The small molecule below binds the protein below.
Small molecule (SMILES): Nc1ccn([C@@H]2CO[C@H](CO)O2)c(=O)n1

Binding-site contacts:
Ligand atom C1 contacts residue GLN117 of chain 2.A at 3.9 Å.
Ligand atom C5 contacts residue PHE157 of chain 2.A at 3.8 Å (hydrophobic).
Ligand atom N3 contacts residue GLN117 of chain 2.A at 2.9 Å (h-bond).
Ligand atom C5 contacts residue ARG124 of chain 2.A at 3.7 Å.
Ligand atom O3 contacts residue ILE50 of chain 2.A at 3.6 Å.
Ligand atom C6 contacts residue LEU102 of chain 2.A at 3.6 Å (hydrophobic).
Ligand atom C4 contacts residue PHE157 of chain 2.A at 3.7 Å (hydrophobic).
Ligand atom C7 contacts residue ARG148 of chain 2.A at 3.6 Å.
Ligand atom C3 contacts residue PHE157 of chain 2.A at 3.5 Å (hydrophobic).
Ligand atom N2 contacts residue PHE116 of chain 2.A at 3.4 Å.
Ligand atom O3 contacts residue ARG148 of chain 2.A at 3.7 Å.
Ligand atom N3 contacts residue PHE157 of chain 2.A at 3.7 Å.
Ligand atom C5 contacts residue ASP153 of chain 2.A at 3.8 Å.
Ligand atom C6 contacts residue TYR106 of chain 2.A at 3.3 Å (hydrophobic).
Ligand atom O1 contacts residue GLN117 of chain 2.A at 3.8 Å.
Ligand atom O2 contacts residue LEU102 of chain 2.A at 3.5 Å.
Ligand atom C8 contacts residue GLU73 of chain 2.A at 3.2 Å.
Ligand atom O1 contacts residue PHE157 of chain 2.A at 3.5 Å.
Ligand atom C1 contacts residue PHE157 of chain 2.A at 3.3 Å (hydrophobic).
Ligand atom O1 contacts residue MET105 of chain 2.A at 3.9 Å.
Ligand atom C7 contacts residue TRP78 of chain 2.A at 3.9 Å (hydrophobic).
Ligand atom N1 contacts residue PHE157 of chain 2.A at 3.5 Å.
Ligand atom C8 contacts residue ARG148 of chain 2.A at 3.9 Å.
Ligand atom C4 contacts residue TYR106 of chain 2.A at 3.9 Å (hydrophobic).
Ligand atom C5 contacts residue GLU73 of chain 2.A at 4.0 Å.
Ligand atom N3 contacts residue ALA120 of chain 2.A at 4.0 Å.
Ligand atom N2 contacts residue GLN117 of chain 2.A at 3.0 Å (h-bond).
Ligand atom O2 contacts residue TYR106 of chain 2.A at 4.0 Å.
Ligand atom C1 contacts residue PHE116 of chain 2.A at 3.6 Å (hydrophobic).
Ligand atom C3 contacts residue GLN117 of chain 2.A at 3.8 Å.
Ligand atom O2 contacts residue TRP78 of chain 2.A at 3.5 Å.
Ligand atom C3 contacts residue ASP153 of chain 2.A at 3.8 Å.
Ligand atom N3 contacts residue ASP153 of chain 2.A at 2.9 Å (salt-bridge).
Ligand atom O4 contacts residue ARG148 of chain 2.A at 3.0 Å (salt-bridge).
Ligand atom O1 contacts residue TYR224 of chain 2.A at 3.9 Å.
Ligand atom C5 contacts residue TRP78 of chain 2.A at 3.9 Å (hydrophobic).
Ligand atom O1 contacts residue PHE116 of chain 2.A at 3.6 Å.
Ligand atom N2 contacts residue PHE157 of chain 2.A at 3.3 Å.
Ligand atom C7 contacts residue PHE157 of chain 2.A at 3.9 Å (hydrophobic).
Ligand atom O4 contacts residue GLU73 of chain 2.A at 3.1 Å (salt-bridge).

Sequence of chain 2.A:
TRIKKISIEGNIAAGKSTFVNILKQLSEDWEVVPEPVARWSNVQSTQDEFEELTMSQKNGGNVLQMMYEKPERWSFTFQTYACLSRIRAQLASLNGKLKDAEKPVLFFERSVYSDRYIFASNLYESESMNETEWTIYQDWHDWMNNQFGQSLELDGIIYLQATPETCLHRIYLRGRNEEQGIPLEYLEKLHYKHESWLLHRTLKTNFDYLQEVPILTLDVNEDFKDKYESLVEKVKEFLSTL